The protein below binds the small molecule below.
Small molecule (SMILES): COc1cc2ncnc(Oc3ccc(NC(=O)Cn4cc(C(C)C)nn4)cc3)c2cc1OC

Sequence of chain 1.B:
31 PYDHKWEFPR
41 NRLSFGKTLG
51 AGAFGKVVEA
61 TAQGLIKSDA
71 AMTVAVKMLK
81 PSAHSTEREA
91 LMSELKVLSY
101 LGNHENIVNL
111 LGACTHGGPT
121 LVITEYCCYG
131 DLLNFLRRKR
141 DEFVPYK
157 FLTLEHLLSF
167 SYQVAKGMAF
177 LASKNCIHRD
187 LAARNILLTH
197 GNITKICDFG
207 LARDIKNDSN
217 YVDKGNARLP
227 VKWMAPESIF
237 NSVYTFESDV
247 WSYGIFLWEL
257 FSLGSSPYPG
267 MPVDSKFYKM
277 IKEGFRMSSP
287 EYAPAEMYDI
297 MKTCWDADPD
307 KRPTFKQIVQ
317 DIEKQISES

Binding-site contacts:
Ligand atom N1 contacts residue GLU94 of chain 1.B at 2.8 Å (salt-bridge).
Ligand atom C8 contacts residue ASP204 of chain 1.B at 3.6 Å.
Ligand atom C4 contacts residue LEU98 of chain 1.B at 3.6 Å (hydrophobic).
Ligand atom C11 contacts residue VAL57 of chain 1.B at 3.6 Å (hydrophobic).
Ligand atom C14 contacts residue LEU49 of chain 1.B at 3.8 Å (hydrophobic).
Ligand atom N3 contacts residue LYS77 of chain 1.B at 3.5 Å (salt-bridge).
Ligand atom C20 contacts residue ALA75 of chain 1.B at 3.7 Å (hydrophobic).
Ligand atom C20 contacts residue TYR126 of chain 1.B at 3.8 Å (hydrophobic).
Ligand atom C6 contacts residue ASP204 of chain 1.B at 3.4 Å.
Ligand atom O contacts residue VAL108 of chain 1.B at 3.3 Å.
Ligand atom N5 contacts residue LEU193 of chain 1.B at 3.4 Å.
Ligand atom O1 contacts residue VAL57 of chain 1.B at 3.7 Å.
Ligand atom N4 contacts residue TYR126 of chain 1.B at 3.8 Å.
Ligand atom C contacts residue HIS184 of chain 1.B at 3.8 Å.
Ligand atom C6 contacts residue VAL108 of chain 1.B at 3.8 Å (hydrophobic).
Ligand atom C20 contacts residue CYS127 of chain 1.B at 3.5 Å (hydrophobic).
Ligand atom C21 contacts residue CYS127 of chain 1.B at 3.7 Å (hydrophobic).
Ligand atom C12 contacts residue THR124 of chain 1.B at 3.6 Å.
Ligand atom C18 contacts residue CYS127 of chain 1.B at 3.2 Å (hydrophobic).
Ligand atom C21 contacts residue GLY130 of chain 1.B at 3.8 Å.
Ligand atom N2 contacts residue ASP204 of chain 1.B at 3.8 Å.
Ligand atom C20 contacts residue GLU125 of chain 1.B at 3.4 Å.
Ligand atom N4 contacts residue CYS127 of chain 1.B at 3.0 Å (h-bond).
Ligand atom O2 contacts residue GLY130 of chain 1.B at 3.7 Å.
Ligand atom C2 contacts residue LEU101 of chain 1.B at 3.7 Å (hydrophobic).
Ligand atom O contacts residue ASP204 of chain 1.B at 2.9 Å (salt-bridge).
Ligand atom C21 contacts residue TYR126 of chain 1.B at 3.6 Å (hydrophobic).
Ligand atom N1 contacts residue ASP204 of chain 1.B at 3.9 Å.
Ligand atom C15 contacts residue LEU49 of chain 1.B at 3.8 Å (hydrophobic).
Ligand atom C22 contacts residue LEU49 of chain 1.B at 3.3 Å (hydrophobic).
Ligand atom C13 contacts residue LEU193 of chain 1.B at 3.7 Å (hydrophobic).
Ligand atom C2 contacts residue ILE107 of chain 1.B at 3.6 Å (hydrophobic).
Ligand atom N3 contacts residue ASP204 of chain 1.B at 3.5 Å (salt-bridge).
Ligand atom C contacts residue ILE202 of chain 1.B at 3.8 Å (hydrophobic).
Ligand atom O contacts residue CYS203 of chain 1.B at 3.2 Å.
Ligand atom N2 contacts residue GLU94 of chain 1.B at 3.6 Å.
Ligand atom N5 contacts residue ALA75 of chain 1.B at 3.6 Å.
Ligand atom O1 contacts residue PHE205 of chain 1.B at 3.7 Å.
Ligand atom C20 contacts residue LEU193 of chain 1.B at 3.6 Å (hydrophobic).
Ligand atom C9 contacts residue PHE205 of chain 1.B at 3.8 Å (hydrophobic).